Sequence of chain 1.C:
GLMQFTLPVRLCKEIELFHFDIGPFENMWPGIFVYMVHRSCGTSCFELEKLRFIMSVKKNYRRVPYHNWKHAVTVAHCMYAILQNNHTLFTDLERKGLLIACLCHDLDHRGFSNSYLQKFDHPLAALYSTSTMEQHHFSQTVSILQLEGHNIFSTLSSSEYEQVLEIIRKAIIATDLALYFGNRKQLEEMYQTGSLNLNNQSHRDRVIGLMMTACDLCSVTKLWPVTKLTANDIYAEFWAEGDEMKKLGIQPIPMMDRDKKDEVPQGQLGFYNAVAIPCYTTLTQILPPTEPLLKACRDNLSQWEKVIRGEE

Binding-site contacts:
Ligand atom C28 contacts residue HIS79 of chain 1.C at 3.6 Å.
Ligand atom C12 contacts residue PHE283 of chain 1.C at 3.5 Å (hydrophobic).
Ligand atom C33 contacts residue ASP228 of chain 1.C at 3.8 Å.
Ligand atom C31 contacts residue LEU229 of chain 1.C at 3.7 Å (hydrophobic).
Ligand atom C33 contacts residue THR187 of chain 1.C at 3.9 Å.
Ligand atom O7 contacts residue PHE283 of chain 1.C at 4.0 Å.
Ligand atom C1 contacts residue GLN280 of chain 1.C at 3.6 Å.
Ligand atom C11 contacts residue SER231 of chain 1.C at 3.9 Å.
Ligand atom C16 contacts residue MET267 of chain 1.C at 4.0 Å (hydrophobic).
Ligand atom C2 contacts residue PHE250 of chain 1.C at 4.0 Å (hydrophobic).
Ligand atom C2 contacts residue PHE283 of chain 1.C at 3.5 Å (hydrophobic).
Ligand atom O7 contacts residue GLN280 of chain 1.C at 3.0 Å (h-bond).
Ligand atom C32 contacts residue HIS79 of chain 1.C at 3.8 Å.
Ligand atom N3 contacts residue PHE250 of chain 1.C at 4.0 Å.
Ligand atom N10 contacts residue TYR78 of chain 1.C at 3.7 Å.
Ligand atom C2 contacts residue MET267 of chain 1.C at 3.5 Å (hydrophobic).
Ligand atom F21 contacts residue LEU189 of chain 1.C at 3.7 Å.
Ligand atom C30 contacts residue ILE246 of chain 1.C at 4.0 Å (hydrophobic).
Ligand atom C12 contacts residue VAL232 of chain 1.C at 4.0 Å (hydrophobic).
Ligand atom C24 contacts residue LEU189 of chain 1.C at 3.7 Å (hydrophobic).
Ligand atom N3 contacts residue PHE283 of chain 1.C at 3.4 Å.
Ligand atom F19 contacts residue VAL287 of chain 1.C at 3.6 Å.
Ligand atom C22 contacts residue LEU189 of chain 1.C at 4.0 Å (hydrophobic).
Ligand atom C15 contacts residue PHE283 of chain 1.C at 3.8 Å (hydrophobic).
Ligand atom C8 contacts residue PHE283 of chain 1.C at 3.7 Å (hydrophobic).
Ligand atom C30 contacts residue PHE250 of chain 1.C at 3.8 Å (hydrophobic).
Ligand atom C32 contacts residue PHE250 of chain 1.C at 3.6 Å (hydrophobic).
Ligand atom N4 contacts residue PHE283 of chain 1.C at 3.4 Å.
Ligand atom C1 contacts residue PHE250 of chain 1.C at 4.0 Å (hydrophobic).
Ligand atom C16 contacts residue PHE283 of chain 1.C at 3.9 Å (hydrophobic).
Ligand atom F21 contacts residue PHE193 of chain 1.C at 3.6 Å.
Ligand atom C5 contacts residue PHE283 of chain 1.C at 3.5 Å (hydrophobic).
Ligand atom F19 contacts residue PHE283 of chain 1.C at 4.1 Å.
Ligand atom C11 contacts residue ILE246 of chain 1.C at 4.0 Å (hydrophobic).
Ligand atom C27 contacts residue LEU229 of chain 1.C at 3.3 Å (hydrophobic).
Ligand atom C31 contacts residue ASP228 of chain 1.C at 3.7 Å.
Ligand atom C23 contacts residue LEU189 of chain 1.C at 3.6 Å (hydrophobic).
Ligand atom C6 contacts residue PHE283 of chain 1.C at 3.8 Å (hydrophobic).
Ligand atom C1 contacts residue PHE283 of chain 1.C at 3.7 Å (hydrophobic).
Ligand atom C6 contacts residue GLN280 of chain 1.C at 3.7 Å.

The protein below binds the small molecule below.
Small molecule (SMILES): O=c1ccn(-c2cccc(OC(F)(F)F)c2)nc1-c1ccnn1-c1cccc2ccccc12